Binding-site contacts:
Ligand atom C27 contacts residue LEU516 of chain 1.D at 3.8 Å (hydrophobic).
Ligand atom C19 contacts residue ILE470 of chain 1.D at 3.7 Å (hydrophobic).
Ligand atom C18 contacts residue GLY469 of chain 1.D at 4.0 Å.
Ligand atom C26 contacts residue LEU477 of chain 1.D at 3.8 Å (hydrophobic).
Ligand atom C23 contacts residue THR474 of chain 1.D at 4.1 Å.
Ligand atom C26 contacts residue THR474 of chain 1.D at 3.9 Å.
Ligand atom O1 contacts residue VAL465 of chain 1.D at 3.9 Å.
Ligand atom C26 contacts residue CYS478 of chain 1.D at 3.8 Å (hydrophobic).
Ligand atom C18 contacts residue ILE470 of chain 1.D at 3.8 Å (hydrophobic).
Ligand atom C25 contacts residue LEU516 of chain 1.D at 4.2 Å (hydrophobic).
Ligand atom C1 contacts residue J401 of chain 1.F at 4.3 Å.
Ligand atom C19 contacts residue GLY469 of chain 1.D at 3.9 Å.
Ligand atom C12 contacts residue J401 of chain 1.F at 4.0 Å.
Ligand atom C19 contacts residue LYS466 of chain 1.D at 3.8 Å.
Ligand atom C9 contacts residue J401 of chain 1.F at 4.3 Å.
Ligand atom C15 contacts residue LEU477 of chain 1.D at 4.3 Å (hydrophobic).
Ligand atom C20 contacts residue THR474 of chain 1.D at 4.5 Å.
Ligand atom C16 contacts residue LEU477 of chain 1.D at 3.6 Å (hydrophobic).
Ligand atom C11 contacts residue ILE470 of chain 1.D at 4.3 Å (hydrophobic).
Ligand atom C11 contacts residue J401 of chain 1.F at 3.7 Å.

Sequence of chain 1.D:
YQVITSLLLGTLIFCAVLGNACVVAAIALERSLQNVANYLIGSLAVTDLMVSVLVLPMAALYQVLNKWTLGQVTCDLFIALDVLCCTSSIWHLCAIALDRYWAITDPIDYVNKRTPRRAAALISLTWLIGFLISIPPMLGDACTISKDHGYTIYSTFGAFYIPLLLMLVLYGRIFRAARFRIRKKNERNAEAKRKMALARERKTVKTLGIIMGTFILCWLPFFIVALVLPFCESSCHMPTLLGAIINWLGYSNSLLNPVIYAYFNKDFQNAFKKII

The protein below binds the small molecule below.
Small molecule (SMILES): CC(C)CCC[C@@H](C)[C@H]1CC[C@H]2[C@@H]3CC=C4C[C@@H](O)CC[C@]4(C)[C@H]3CC[C@]12C